Binding-site contacts:
Ligand atom C11 contacts residue MG1 of chain 1.E at 3.6 Å.
Ligand atom C6 contacts residue ASN181 of chain 1.A at 3.9 Å.
Ligand atom O11 contacts residue GLU83 of chain 1.A at 2.8 Å (salt-bridge).
Ligand atom C8 contacts residue TRP108 of chain 1.A at 3.6 Å (hydrophobic).
Ligand atom O1B contacts residue TRP108 of chain 1.A at 4.0 Å.
Ligand atom C10 contacts residue TRP108 of chain 1.A at 3.9 Å (hydrophobic).
Ligand atom N10 contacts residue MG1 of chain 1.E at 3.8 Å.
Ligand atom O4B contacts residue ASP178 of chain 1.A at 2.5 Å (salt-bridge).
Ligand atom C2M contacts residue GLU107 of chain 1.A at 3.7 Å.
Ligand atom C1M contacts residue GLU83 of chain 1.A at 3.5 Å.
Ligand atom C5 contacts residue ASN181 of chain 1.A at 4.0 Å.
Ligand atom C9 contacts residue TRP108 of chain 1.A at 4.0 Å (hydrophobic).
Ligand atom N8 contacts residue TRP108 of chain 1.A at 4.0 Å.
Ligand atom C12 contacts residue ANP1 of chain 1.C at 4.1 Å.
Ligand atom C11 contacts residue GLU83 of chain 1.A at 3.5 Å.
Ligand atom O11 contacts residue ASP43 of chain 1.A at 3.1 Å (salt-bridge).
Ligand atom C4 contacts residue ASP178 of chain 1.A at 3.3 Å.
Ligand atom C1M contacts residue ANP1 of chain 1.C at 3.0 Å.
Ligand atom N10 contacts residue ANP1 of chain 1.C at 2.6 Å (h-bond).
Ligand atom O5 contacts residue ASN181 of chain 1.A at 3.1 Å (h-bond).
Ligand atom C1M contacts residue GLN104 of chain 1.A at 3.8 Å.
Ligand atom N10 contacts residue GLU83 of chain 1.A at 3.2 Å (salt-bridge).
Ligand atom O4A contacts residue ASP178 of chain 1.A at 3.1 Å.
Ligand atom C5 contacts residue ASP178 of chain 1.A at 3.7 Å.
Ligand atom C2M contacts residue PRO73 of chain 1.A at 3.7 Å (hydrophobic).
Ligand atom C10 contacts residue MG1 of chain 1.E at 4.0 Å.
Ligand atom C1M contacts residue ASP126 of chain 1.A at 3.7 Å.
Ligand atom C10 contacts residue ANP1 of chain 1.C at 3.8 Å.
Ligand atom O4B contacts residue ASN181 of chain 1.A at 3.1 Å (h-bond).
Ligand atom O11 contacts residue ANP1 of chain 1.C at 2.9 Å (h-bond).
Ligand atom O5 contacts residue ASP178 of chain 1.A at 2.8 Å (salt-bridge).
Ligand atom C8M contacts residue TRP108 of chain 1.A at 3.9 Å (hydrophobic).
Ligand atom O2B contacts residue ANP1 of chain 1.C at 3.3 Å (h-bond).
Ligand atom O11 contacts residue MG1 of chain 1.E at 2.2 Å.
Ligand atom C2M contacts residue ALA81 of chain 1.A at 4.0 Å (hydrophobic).
Ligand atom C9 contacts residue ANP1 of chain 1.C at 4.0 Å.
Ligand atom C11 contacts residue ANP1 of chain 1.C at 3.5 Å.
Ligand atom O9 contacts residue ANP1 of chain 1.C at 3.3 Å (h-bond).
Ligand atom C12 contacts residue TRP108 of chain 1.A at 4.0 Å (hydrophobic).
Ligand atom C10 contacts residue GLU83 of chain 1.A at 3.2 Å.

Sequence of chain 1.A:
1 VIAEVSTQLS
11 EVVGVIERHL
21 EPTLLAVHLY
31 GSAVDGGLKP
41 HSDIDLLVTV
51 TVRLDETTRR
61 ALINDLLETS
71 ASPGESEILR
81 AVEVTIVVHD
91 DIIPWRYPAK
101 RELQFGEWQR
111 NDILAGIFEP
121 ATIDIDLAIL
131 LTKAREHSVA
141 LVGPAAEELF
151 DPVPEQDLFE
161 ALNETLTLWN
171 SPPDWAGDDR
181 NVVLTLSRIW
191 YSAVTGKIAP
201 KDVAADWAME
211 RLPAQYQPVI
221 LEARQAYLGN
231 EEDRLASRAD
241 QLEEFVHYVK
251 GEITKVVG

This small molecule binds to this protein.
Small molecule (SMILES): CN[C@@H]1[C@H](O)[C@H](NC)[C@H]2O[C@]3(O)[C@H](O[C@@H]2[C@H]1O)O[C@H](C)CC3(O)O